Binding-site contacts:
Ligand atom C2 contacts residue ASN118 of chain 1.A at 2.4 Å.
Ligand atom C4 contacts residue ASN118 of chain 1.A at 4.2 Å.
Ligand atom C8 contacts residue SER158 of chain 1.A at 4.1 Å.
Ligand atom C8 contacts residue ILE156 of chain 1.A at 3.9 Å (hydrophobic).
Ligand atom O5 contacts residue THR120 of chain 1.A at 3.8 Å.
Ligand atom N2 contacts residue ASN118 of chain 1.A at 2.8 Å (h-bond).
Ligand atom O7 contacts residue HIS220 of chain 1.A at 3.2 Å (h-bond).
Ligand atom O5 contacts residue ASN118 of chain 1.A at 2.4 Å (h-bond).
Ligand atom C5 contacts residue ASN118 of chain 1.A at 3.7 Å.
Ligand atom C8 contacts residue LEU161 of chain 1.A at 3.7 Å (hydrophobic).
Ligand atom C7 contacts residue ASN118 of chain 1.A at 3.2 Å.
Ligand atom C6 contacts residue THR120 of chain 1.A at 4.3 Å.
Ligand atom C8 contacts residue ASN118 of chain 1.A at 4.3 Å.
Ligand atom O7 contacts residue ASN118 of chain 1.A at 3.2 Å (h-bond).
Ligand atom C8 contacts residue HIS220 of chain 1.A at 4.3 Å.
Ligand atom C1 contacts residue ASN118 of chain 1.A at 1.4 Å.
Ligand atom C5 contacts residue THR120 of chain 1.A at 3.8 Å.
Ligand atom O6 contacts residue PRO122 of chain 1.A at 3.8 Å.
Ligand atom C7 contacts residue ILE156 of chain 1.A at 4.5 Å (hydrophobic).
Ligand atom C7 contacts residue HIS220 of chain 1.A at 4.2 Å.
Ligand atom C1 contacts residue THR120 of chain 1.A at 3.8 Å.
Ligand atom O6 contacts residue GLY121 of chain 1.A at 4.2 Å.
Ligand atom C3 contacts residue ASN118 of chain 1.A at 3.8 Å.

Sequence of chain 1.A:
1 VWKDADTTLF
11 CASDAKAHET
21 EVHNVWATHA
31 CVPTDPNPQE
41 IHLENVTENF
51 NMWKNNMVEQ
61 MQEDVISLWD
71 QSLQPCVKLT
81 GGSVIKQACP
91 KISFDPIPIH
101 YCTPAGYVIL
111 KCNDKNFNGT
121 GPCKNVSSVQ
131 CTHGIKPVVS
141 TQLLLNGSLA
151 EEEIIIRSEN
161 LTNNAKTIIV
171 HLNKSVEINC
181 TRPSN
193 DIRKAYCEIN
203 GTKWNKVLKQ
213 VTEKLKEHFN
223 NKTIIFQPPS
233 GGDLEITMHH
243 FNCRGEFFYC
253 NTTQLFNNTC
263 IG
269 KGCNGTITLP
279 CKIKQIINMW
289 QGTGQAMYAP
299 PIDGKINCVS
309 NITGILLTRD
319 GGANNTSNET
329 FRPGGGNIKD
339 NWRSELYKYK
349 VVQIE

The protein below binds the small molecule below.
Small molecule (SMILES): CC(=O)N[C@@H]1[C@@H](O)[C@H](O)[C@@H](CO)O[C@H]1O